Sequence of chain 1.H:
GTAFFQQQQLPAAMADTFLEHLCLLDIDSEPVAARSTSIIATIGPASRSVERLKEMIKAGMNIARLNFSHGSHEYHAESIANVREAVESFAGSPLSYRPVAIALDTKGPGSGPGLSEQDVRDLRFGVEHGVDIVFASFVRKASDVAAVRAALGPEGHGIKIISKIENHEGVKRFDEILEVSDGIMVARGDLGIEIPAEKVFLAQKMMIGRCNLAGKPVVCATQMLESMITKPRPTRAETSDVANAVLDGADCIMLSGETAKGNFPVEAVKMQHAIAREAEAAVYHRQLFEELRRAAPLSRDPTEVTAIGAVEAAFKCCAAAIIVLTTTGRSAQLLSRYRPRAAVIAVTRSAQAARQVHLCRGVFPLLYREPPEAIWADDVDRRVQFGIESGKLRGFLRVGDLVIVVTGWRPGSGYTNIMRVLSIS

This small molecule binds to this protein.
Small molecule (SMILES): O=C([O-])C(=O)[O-]

Binding-site contacts:
Ligand atom C2 contacts residue ARG210 of chain 1.H at 4.4 Å.
Ligand atom O1 contacts residue MG1 of chain 1.RA at 4.1 Å.
Ligand atom O1 contacts residue MET276 of chain 1.H at 4.2 Å.
Ligand atom O3 contacts residue LYS186 of chain 1.H at 2.7 Å (salt-bridge).
Ligand atom C2 contacts residue THR244 of chain 1.H at 3.6 Å.
Ligand atom O2 contacts residue ARG210 of chain 1.H at 3.4 Å (salt-bridge).
Ligand atom O4 contacts residue ALA209 of chain 1.H at 3.8 Å.
Ligand atom O4 contacts residue MG1 of chain 1.RA at 2.1 Å.
Ligand atom O1 contacts residue ALA209 of chain 1.H at 4.0 Å.
Ligand atom O4 contacts residue ASP212 of chain 1.H at 2.9 Å (salt-bridge).
Ligand atom C2 contacts residue GLU188 of chain 1.H at 3.6 Å.
Ligand atom O2 contacts residue ALA209 of chain 1.H at 3.2 Å.
Ligand atom C1 contacts residue GLU188 of chain 1.H at 3.8 Å.
Ligand atom C1 contacts residue ALA209 of chain 1.H at 3.7 Å (hydrophobic).
Ligand atom O4 contacts residue GLY211 of chain 1.H at 3.6 Å.
Ligand atom O2 contacts residue MG1 of chain 1.RA at 4.1 Å.
Ligand atom O1 contacts residue LYS186 of chain 1.H at 3.6 Å.
Ligand atom O2 contacts residue THR244 of chain 1.H at 2.5 Å (h-bond).
Ligand atom O4 contacts residue GLU188 of chain 1.H at 3.0 Å (salt-bridge).
Ligand atom O3 contacts residue MG1 of chain 1.RA at 2.1 Å.
Ligand atom C2 contacts residue ASP212 of chain 1.H at 3.7 Å.
Ligand atom C2 contacts residue ALA209 of chain 1.H at 3.6 Å (hydrophobic).
Ligand atom O1 contacts residue ARG87 of chain 1.H at 4.0 Å.
Ligand atom C1 contacts residue MG1 of chain 1.RA at 2.9 Å.
Ligand atom O3 contacts residue ASP212 of chain 1.H at 4.0 Å.
Ligand atom O3 contacts residue GLU188 of chain 1.H at 3.2 Å (salt-bridge).
Ligand atom O2 contacts residue GLY211 of chain 1.H at 2.8 Å (h-bond).
Ligand atom C1 contacts residue LYS186 of chain 1.H at 3.5 Å.
Ligand atom C1 contacts residue THR244 of chain 1.H at 4.0 Å.
Ligand atom O1 contacts residue THR244 of chain 1.H at 3.5 Å (h-bond).
Ligand atom O3 contacts residue ALA209 of chain 1.H at 4.2 Å.
Ligand atom C2 contacts residue GLY211 of chain 1.H at 3.7 Å.
Ligand atom C2 contacts residue MG1 of chain 1.RA at 2.8 Å.
Ligand atom O2 contacts residue ASP212 of chain 1.H at 3.9 Å.
Ligand atom O1 contacts residue MET207 of chain 1.H at 4.1 Å.